The small molecule below binds the protein below.
Small molecule (SMILES): N[C@@H](CS)C(=O)O

Binding-site contacts:
Ligand atom N contacts residue PRO249 of chain 3.A at 3.5 Å.
Ligand atom CA contacts residue GLY1 of chain 3.P at 2.4 Å.
Ligand atom O contacts residue ARG233 of chain 3.C at 4.1 Å.
Ligand atom SG contacts residue ILE236 of chain 3.C at 4.3 Å.
Ligand atom CB contacts residue THR248 of chain 3.A at 4.5 Å.
Ligand atom CB contacts residue GLY1 of chain 3.P at 3.7 Å.
Ligand atom C contacts residue GLY1 of chain 3.P at 1.3 Å.
Ligand atom O contacts residue GLY1 of chain 3.P at 2.2 Å (h-bond).
Ligand atom O contacts residue ASP235 of chain 3.C at 3.4 Å.
Ligand atom N contacts residue THR248 of chain 3.A at 4.1 Å.
Ligand atom C contacts residue ASP235 of chain 3.C at 4.3 Å.
Ligand atom SG contacts residue THR248 of chain 3.A at 3.2 Å (h-bond).
Ligand atom CA contacts residue MET247 of chain 3.A at 4.2 Å (hydrophobic).
Ligand atom SG contacts residue ASP235 of chain 3.C at 3.7 Å.
Ligand atom CB contacts residue ASP235 of chain 3.C at 2.8 Å.
Ligand atom SG contacts residue GLY1 of chain 3.P at 4.4 Å.
Ligand atom C contacts residue MET247 of chain 3.A at 3.7 Å (hydrophobic).
Ligand atom N contacts residue MET247 of chain 3.A at 3.8 Å.
Ligand atom O contacts residue MET247 of chain 3.A at 3.8 Å.
Ligand atom SG contacts residue MET247 of chain 3.A at 3.4 Å.
Ligand atom CB contacts residue PRO249 of chain 3.A at 4.3 Å (hydrophobic).
Ligand atom SG contacts residue PRO249 of chain 3.A at 3.6 Å.
Ligand atom N contacts residue GLY1 of chain 3.P at 2.9 Å (h-bond).
Ligand atom CA contacts residue ASP235 of chain 3.C at 4.0 Å.

Sequence of chain 3.C:
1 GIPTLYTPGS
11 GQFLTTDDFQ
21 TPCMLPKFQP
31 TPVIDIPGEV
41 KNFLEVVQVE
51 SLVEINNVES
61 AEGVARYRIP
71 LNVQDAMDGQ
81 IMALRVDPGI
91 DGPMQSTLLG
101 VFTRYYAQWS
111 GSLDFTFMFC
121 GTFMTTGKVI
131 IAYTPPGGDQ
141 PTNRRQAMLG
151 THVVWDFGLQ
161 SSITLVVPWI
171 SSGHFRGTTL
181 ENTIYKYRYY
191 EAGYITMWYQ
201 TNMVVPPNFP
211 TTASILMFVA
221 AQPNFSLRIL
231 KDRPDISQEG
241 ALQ

Sequence of chain 3.A:
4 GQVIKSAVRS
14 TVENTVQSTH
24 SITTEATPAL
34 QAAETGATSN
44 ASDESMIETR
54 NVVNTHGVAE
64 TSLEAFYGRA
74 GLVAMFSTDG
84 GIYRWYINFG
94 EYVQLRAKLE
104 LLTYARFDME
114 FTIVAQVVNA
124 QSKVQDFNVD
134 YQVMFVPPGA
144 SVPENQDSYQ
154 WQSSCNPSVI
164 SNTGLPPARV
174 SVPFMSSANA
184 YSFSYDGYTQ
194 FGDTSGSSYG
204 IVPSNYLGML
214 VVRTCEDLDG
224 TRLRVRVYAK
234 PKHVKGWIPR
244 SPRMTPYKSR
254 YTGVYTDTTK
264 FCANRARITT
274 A